A small-molecule ligand and the protein it binds are described below.
Small molecule (SMILES): COc1ccc2[nH]cc(CCNC(=O)C(C)(C)C)c2c1

Sequence of chain 6.A:
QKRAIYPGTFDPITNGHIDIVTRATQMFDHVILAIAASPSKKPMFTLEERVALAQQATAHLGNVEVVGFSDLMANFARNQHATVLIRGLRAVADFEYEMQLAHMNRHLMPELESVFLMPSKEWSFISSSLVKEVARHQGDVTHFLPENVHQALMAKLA

Binding-site contacts:
Ligand atom N contacts residue ALA37 of chain 11.A at 3.6 Å.
Ligand atom C contacts residue LEU86 of chain 11.A at 3.9 Å (hydrophobic).
Ligand atom C1 contacts residue LEU102 of chain 11.A at 4.1 Å (hydrophobic).
Ligand atom N1 contacts residue HIS138 of chain 6.A at 4.1 Å.
Ligand atom C11 contacts residue GLU134 of chain 6.A at 4.3 Å.
Ligand atom O1 contacts residue MET74 of chain 11.A at 2.8 Å (h-bond).
Ligand atom O contacts residue PRO8 of chain 11.A at 4.1 Å.
Ligand atom C12 contacts residue GLU134 of chain 6.A at 4.0 Å.
Ligand atom O contacts residue LEU86 of chain 11.A at 4.1 Å.
Ligand atom C13 contacts residue ASN106 of chain 11.A at 3.4 Å.
Ligand atom C2 contacts residue PRO8 of chain 11.A at 4.0 Å (hydrophobic).
Ligand atom C1 contacts residue PRO8 of chain 11.A at 3.9 Å (hydrophobic).
Ligand atom C12 contacts residue LEU73 of chain 11.A at 4.1 Å (hydrophobic).
Ligand atom C3 contacts residue ARG88 of chain 11.A at 4.0 Å.
Ligand atom C9 contacts residue LEU73 of chain 11.A at 4.2 Å (hydrophobic).
Ligand atom C8 contacts residue ASP72 of chain 11.A at 3.7 Å.
Ligand atom C contacts residue GLU99 of chain 11.A at 4.2 Å.
Ligand atom C2 contacts residue ARG88 of chain 11.A at 3.6 Å.
Ligand atom C12 contacts residue VAL135 of chain 6.A at 3.5 Å (hydrophobic).
Ligand atom C2 contacts residue LEU102 of chain 11.A at 3.8 Å (hydrophobic).
Ligand atom O contacts residue ASN106 of chain 11.A at 3.1 Å (h-bond).
Ligand atom C15 contacts residue MET74 of chain 11.A at 3.7 Å (hydrophobic).
Ligand atom O contacts residue MET74 of chain 11.A at 4.0 Å.
Ligand atom C7 contacts residue PHE70 of chain 11.A at 3.5 Å (hydrophobic).
Ligand atom C8 contacts residue MET74 of chain 11.A at 3.9 Å (hydrophobic).
Ligand atom C9 contacts residue MET74 of chain 11.A at 3.9 Å (hydrophobic).
Ligand atom C contacts residue ASN106 of chain 11.A at 3.4 Å.
Ligand atom O contacts residue LEU102 of chain 11.A at 4.1 Å.
Ligand atom C contacts residue ARG88 of chain 11.A at 3.4 Å.
Ligand atom C13 contacts residue LEU102 of chain 11.A at 4.3 Å (hydrophobic).
Ligand atom C7 contacts residue ASP72 of chain 11.A at 3.8 Å.
Ligand atom C contacts residue LEU102 of chain 11.A at 3.9 Å (hydrophobic).
Ligand atom C7 contacts residue MET74 of chain 11.A at 3.7 Å (hydrophobic).
Ligand atom C11 contacts residue LEU102 of chain 11.A at 3.6 Å (hydrophobic).
Ligand atom O1 contacts residue LEU73 of chain 11.A at 3.4 Å.
Ligand atom C5 contacts residue ALA37 of chain 11.A at 3.2 Å (hydrophobic).
Ligand atom C8 contacts residue HIS138 of chain 6.A at 3.9 Å.
Ligand atom C5 contacts residue PHE70 of chain 11.A at 4.0 Å (hydrophobic).
Ligand atom C6 contacts residue PHE70 of chain 11.A at 3.8 Å (hydrophobic).
Ligand atom C3 contacts residue GLY9 of chain 11.A at 4.2 Å.

Sequence of chain 11.A:
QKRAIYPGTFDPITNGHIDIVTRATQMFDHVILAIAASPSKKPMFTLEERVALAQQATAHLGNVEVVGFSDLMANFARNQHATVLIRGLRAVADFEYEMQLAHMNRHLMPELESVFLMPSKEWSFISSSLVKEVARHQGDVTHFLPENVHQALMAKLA